Sequence of chain 1.C:
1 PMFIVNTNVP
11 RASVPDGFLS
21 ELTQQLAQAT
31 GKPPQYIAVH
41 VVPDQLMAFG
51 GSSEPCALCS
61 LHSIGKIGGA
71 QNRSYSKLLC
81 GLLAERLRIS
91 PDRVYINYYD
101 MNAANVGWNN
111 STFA

Sequence of chain 1.B:
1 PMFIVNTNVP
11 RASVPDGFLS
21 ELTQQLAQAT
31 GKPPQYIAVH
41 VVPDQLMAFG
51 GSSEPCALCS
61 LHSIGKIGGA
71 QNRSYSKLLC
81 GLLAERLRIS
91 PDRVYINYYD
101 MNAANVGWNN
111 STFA

Binding-site contacts:
Ligand atom C2 contacts residue TYR36 of chain 1.C at 3.4 Å (hydrophobic).
Ligand atom C17 contacts residue PHE113 of chain 1.C at 3.4 Å (hydrophobic).
Ligand atom C9 contacts residue TYR36 of chain 1.C at 3.3 Å (hydrophobic).
Ligand atom C5 contacts residue TYR36 of chain 1.C at 3.9 Å (hydrophobic).
Ligand atom C19 contacts residue PHE113 of chain 1.C at 3.6 Å (hydrophobic).
Ligand atom C13 contacts residue TYR95 of chain 1.B at 3.8 Å (hydrophobic).
Ligand atom C3 contacts residue GLN35 of chain 1.C at 3.6 Å.
Ligand atom O3 contacts residue PHE113 of chain 1.C at 3.7 Å.
Ligand atom C11 contacts residue PHE113 of chain 1.C at 3.3 Å (hydrophobic).
Ligand atom C13 contacts residue PHE113 of chain 1.C at 3.8 Å (hydrophobic).
Ligand atom C16 contacts residue PHE113 of chain 1.C at 3.6 Å (hydrophobic).
Ligand atom C7 contacts residue TYR36 of chain 1.C at 3.6 Å (hydrophobic).
Ligand atom C4 contacts residue TYR36 of chain 1.C at 3.3 Å (hydrophobic).
Ligand atom C10 contacts residue PHE113 of chain 1.C at 3.7 Å (hydrophobic).
Ligand atom C1 contacts residue GLN35 of chain 1.C at 3.4 Å.
Ligand atom C3 contacts residue TRP108 of chain 1.C at 3.3 Å (hydrophobic).
Ligand atom C5 contacts residue GLN35 of chain 1.C at 3.7 Å.
Ligand atom C8 contacts residue TYR36 of chain 1.C at 3.5 Å (hydrophobic).
Ligand atom C6 contacts residue TYR36 of chain 1.C at 3.8 Å (hydrophobic).
Ligand atom O4 contacts residue TYR36 of chain 1.C at 3.5 Å.
Ligand atom C14 contacts residue TYR95 of chain 1.B at 3.5 Å (hydrophobic).
Ligand atom C2 contacts residue TRP108 of chain 1.C at 3.6 Å (hydrophobic).
Ligand atom C5 contacts residue TRP108 of chain 1.C at 3.7 Å (hydrophobic).
Ligand atom C10 contacts residue TYR36 of chain 1.C at 3.4 Å (hydrophobic).
Ligand atom C16 contacts residue TYR36 of chain 1.C at 3.5 Å (hydrophobic).
Ligand atom C9 contacts residue TRP108 of chain 1.C at 3.9 Å (hydrophobic).
Ligand atom C3 contacts residue TYR36 of chain 1.C at 3.5 Å (hydrophobic).
Ligand atom C14 contacts residue PHE113 of chain 1.C at 3.7 Å (hydrophobic).
Ligand atom C15 contacts residue PHE113 of chain 1.C at 3.7 Å (hydrophobic).
Ligand atom C12 contacts residue TRP108 of chain 1.C at 3.7 Å (hydrophobic).
Ligand atom O2 contacts residue TYR36 of chain 1.C at 3.6 Å.
Ligand atom C4 contacts residue TRP108 of chain 1.C at 3.5 Å (hydrophobic).
Ligand atom C18 contacts residue PHE113 of chain 1.C at 3.5 Å (hydrophobic).
Ligand atom O1 contacts residue GLN35 of chain 1.C at 2.8 Å (h-bond).
Ligand atom O2 contacts residue PHE113 of chain 1.C at 3.4 Å.
Ligand atom O4 contacts residue PHE113 of chain 1.C at 3.5 Å.
Ligand atom O1 contacts residue TRP108 of chain 1.C at 3.2 Å.
Ligand atom C12 contacts residue PHE113 of chain 1.C at 3.6 Å (hydrophobic).
Ligand atom C1 contacts residue TRP108 of chain 1.C at 3.6 Å (hydrophobic).
Ligand atom C1 contacts residue PHE49 of chain 1.B at 3.7 Å (hydrophobic).

A small-molecule ligand and the protein it binds are described below.
Small molecule (SMILES): Cc1c(-c2ccccc2)oc2c(C(=O)OCCN3CCCCC3)cccc2c1=O